The small molecule below binds the protein below.
Small molecule (SMILES): CC1(C)C(Br)=C(CSS(C)(=O)=O)C(C)(C)N1[O]

Sequence of chain 1.A:
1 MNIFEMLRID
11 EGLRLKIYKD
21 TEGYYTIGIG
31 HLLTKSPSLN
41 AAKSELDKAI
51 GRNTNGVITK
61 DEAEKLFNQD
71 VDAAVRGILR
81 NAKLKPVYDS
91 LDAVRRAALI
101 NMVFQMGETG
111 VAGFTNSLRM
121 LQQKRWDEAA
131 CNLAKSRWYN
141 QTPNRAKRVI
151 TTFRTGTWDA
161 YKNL

Binding-site contacts:
Ligand atom SD contacts residue CYS131 of chain 1.A at 2.0 Å (h-bond).
Ligand atom CE contacts residue CYS131 of chain 1.A at 3.1 Å (hydrophobic).
Ligand atom C3 contacts residue CYS131 of chain 1.A at 4.4 Å (hydrophobic).